Binding-site contacts:
Ligand atom C14 contacts residue TYR320 of chain 1.A at 3.2 Å (hydrophobic).
Ligand atom CL1 contacts residue LEU102 of chain 1.A at 3.8 Å.
Ligand atom O15 contacts residue LYS105 of chain 1.A at 2.7 Å (salt-bridge).
Ligand atom C01 contacts residue LYS103 of chain 1.A at 3.6 Å.
Ligand atom C03 contacts residue TYR190 of chain 1.A at 3.4 Å (hydrophobic).
Ligand atom C02 contacts residue TYR190 of chain 1.A at 3.5 Å (hydrophobic).
Ligand atom C0X contacts residue PHE229 of chain 1.A at 3.7 Å (hydrophobic).
Ligand atom C10 contacts residue PRO238 of chain 1.A at 3.6 Å (hydrophobic).
Ligand atom CL1 contacts residue PRO97 of chain 1.A at 3.7 Å.
Ligand atom C0X contacts residue TYR190 of chain 1.A at 3.6 Å (hydrophobic).
Ligand atom N11 contacts residue VAL108 of chain 1.A at 3.7 Å.
Ligand atom C0E contacts residue TYR190 of chain 1.A at 3.6 Å (hydrophobic).
Ligand atom C0V contacts residue TYR190 of chain 1.A at 3.5 Å (hydrophobic).
Ligand atom N0S contacts residue TYR320 of chain 1.A at 3.4 Å.
Ligand atom O17 contacts residue PRO238 of chain 1.A at 3.4 Å.
Ligand atom O15 contacts residue PRO238 of chain 1.A at 3.8 Å.
Ligand atom O17 contacts residue PHE229 of chain 1.A at 3.8 Å.
Ligand atom C0X contacts residue VAL110 of chain 1.A at 3.6 Å (hydrophobic).
Ligand atom C02 contacts residue VAL181 of chain 1.A at 3.6 Å (hydrophobic).
Ligand atom C01 contacts residue VAL181 of chain 1.A at 3.5 Å (hydrophobic).
Ligand atom O0A contacts residue VAL108 of chain 1.A at 3.5 Å.
Ligand atom C0D contacts residue LEU102 of chain 1.A at 3.6 Å (hydrophobic).
Ligand atom O15 contacts residue LYS104 of chain 1.A at 3.4 Å.
Ligand atom C0V contacts residue VAL110 of chain 1.A at 3.5 Å (hydrophobic).
Ligand atom C0P contacts residue TYR320 of chain 1.A at 3.6 Å (hydrophobic).
Ligand atom C12 contacts residue PRO238 of chain 1.A at 3.7 Å (hydrophobic).
Ligand atom C02 contacts residue GLY192 of chain 1.A at 3.7 Å.
Ligand atom C13 contacts residue TYR320 of chain 1.A at 3.5 Å (hydrophobic).
Ligand atom C0G contacts residue LEU236 of chain 1.A at 3.7 Å (hydrophobic).
Ligand atom N11 contacts residue PRO238 of chain 1.A at 3.4 Å (h-bond).
Ligand atom C00 contacts residue LYS103 of chain 1.A at 3.8 Å.
Ligand atom O0B contacts residue LEU102 of chain 1.A at 3.8 Å.
Ligand atom N0Z contacts residue TRP231 of chain 1.A at 3.8 Å.
Ligand atom C0M contacts residue LEU236 of chain 1.A at 3.6 Å (hydrophobic).
Ligand atom C0O contacts residue LYS103 of chain 1.A at 3.1 Å.
Ligand atom C0M contacts residue TYR190 of chain 1.A at 3.6 Å (hydrophobic).
Ligand atom C0C contacts residue TYR190 of chain 1.A at 3.8 Å (hydrophobic).
Ligand atom C0O contacts residue LEU102 of chain 1.A at 3.6 Å (hydrophobic).
Ligand atom C0G contacts residue TYR190 of chain 1.A at 3.6 Å (hydrophobic).
Ligand atom C0F contacts residue TYR190 of chain 1.A at 3.4 Å (hydrophobic).

This protein binds this small molecule.
Small molecule (SMILES): N#C/C=C/c1cc(Cl)cc(Oc2ccccc2OCCn2ccc(=O)[nH]c2=O)c1

Sequence of chain 1.A:
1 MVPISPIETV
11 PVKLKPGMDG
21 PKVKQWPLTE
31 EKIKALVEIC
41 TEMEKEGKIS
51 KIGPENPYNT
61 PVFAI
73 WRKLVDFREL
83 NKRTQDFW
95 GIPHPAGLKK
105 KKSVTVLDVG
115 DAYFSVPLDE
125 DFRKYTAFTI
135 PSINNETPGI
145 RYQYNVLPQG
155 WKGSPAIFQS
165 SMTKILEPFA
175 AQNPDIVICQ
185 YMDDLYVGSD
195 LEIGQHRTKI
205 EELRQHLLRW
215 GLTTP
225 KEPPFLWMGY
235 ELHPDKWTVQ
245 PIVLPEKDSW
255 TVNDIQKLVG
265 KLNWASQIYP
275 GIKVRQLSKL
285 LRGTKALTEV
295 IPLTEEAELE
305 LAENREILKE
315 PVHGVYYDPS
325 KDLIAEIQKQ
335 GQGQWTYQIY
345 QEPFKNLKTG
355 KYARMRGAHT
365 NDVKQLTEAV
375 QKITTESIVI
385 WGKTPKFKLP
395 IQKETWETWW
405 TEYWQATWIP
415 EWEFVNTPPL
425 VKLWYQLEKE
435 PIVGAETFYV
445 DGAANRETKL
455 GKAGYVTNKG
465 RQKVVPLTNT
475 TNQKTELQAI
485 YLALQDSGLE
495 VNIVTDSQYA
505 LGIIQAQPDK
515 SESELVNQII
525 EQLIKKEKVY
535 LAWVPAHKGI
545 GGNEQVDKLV